Binding-site contacts:
Ligand atom C1 contacts residue ASN522 of chain 1.A at 1.4 Å.
Ligand atom C7 contacts residue ARG521 of chain 1.A at 3.2 Å.
Ligand atom C1 contacts residue ARG521 of chain 1.A at 4.1 Å.
Ligand atom C8 contacts residue ARG521 of chain 1.A at 3.7 Å.
Ligand atom C7 contacts residue ASN522 of chain 1.A at 4.2 Å.
Ligand atom O7 contacts residue ARG521 of chain 1.A at 3.5 Å (salt-bridge).
Ligand atom C4 contacts residue ASN522 of chain 1.A at 4.3 Å.
Ligand atom N2 contacts residue ARG521 of chain 1.A at 3.2 Å (salt-bridge).
Ligand atom C2 contacts residue ASN522 of chain 1.A at 2.6 Å.
Ligand atom N2 contacts residue ASN522 of chain 1.A at 3.0 Å (h-bond).
Ligand atom O5 contacts residue ASN522 of chain 1.A at 2.4 Å (h-bond).
Ligand atom C3 contacts residue ASN522 of chain 1.A at 3.9 Å.
Ligand atom C2 contacts residue ARG521 of chain 1.A at 3.7 Å.
Ligand atom C5 contacts residue ASN522 of chain 1.A at 3.7 Å.
Ligand atom O6 contacts residue ASN522 of chain 1.A at 3.9 Å.

This protein binds this small molecule.
Small molecule (SMILES): CC(=O)N[C@@H]1[C@@H](O)[C@H](O)[C@@H](CO)O[C@H]1O

Sequence of chain 1.A:
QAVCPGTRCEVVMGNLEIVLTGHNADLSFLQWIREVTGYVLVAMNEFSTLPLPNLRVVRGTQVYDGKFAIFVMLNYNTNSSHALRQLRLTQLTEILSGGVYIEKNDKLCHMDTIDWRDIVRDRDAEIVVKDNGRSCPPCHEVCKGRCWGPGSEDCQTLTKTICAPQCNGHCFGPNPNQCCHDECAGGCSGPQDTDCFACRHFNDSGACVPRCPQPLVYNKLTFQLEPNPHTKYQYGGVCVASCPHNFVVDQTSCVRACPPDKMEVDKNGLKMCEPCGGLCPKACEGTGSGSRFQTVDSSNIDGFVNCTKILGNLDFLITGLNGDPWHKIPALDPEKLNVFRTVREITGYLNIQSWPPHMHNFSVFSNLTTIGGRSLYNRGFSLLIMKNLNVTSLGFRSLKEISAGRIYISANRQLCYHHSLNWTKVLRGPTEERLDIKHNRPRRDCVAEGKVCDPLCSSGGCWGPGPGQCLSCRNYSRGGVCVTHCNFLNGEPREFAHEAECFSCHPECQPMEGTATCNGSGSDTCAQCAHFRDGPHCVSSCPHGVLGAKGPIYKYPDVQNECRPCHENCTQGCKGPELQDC